Sequence of chain 1.B:
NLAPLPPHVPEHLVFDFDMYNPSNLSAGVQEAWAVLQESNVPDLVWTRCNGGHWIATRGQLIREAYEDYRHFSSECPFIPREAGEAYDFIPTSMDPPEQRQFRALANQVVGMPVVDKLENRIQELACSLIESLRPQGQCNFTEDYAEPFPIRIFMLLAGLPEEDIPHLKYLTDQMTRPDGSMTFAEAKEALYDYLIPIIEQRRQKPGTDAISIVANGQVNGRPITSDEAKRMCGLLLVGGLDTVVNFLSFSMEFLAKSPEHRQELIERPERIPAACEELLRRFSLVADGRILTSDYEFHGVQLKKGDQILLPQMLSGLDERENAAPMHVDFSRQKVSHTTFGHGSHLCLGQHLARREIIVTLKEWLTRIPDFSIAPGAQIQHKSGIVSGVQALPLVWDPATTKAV

This small molecule binds to this protein.
Small molecule (SMILES): CC1(C)[C@@H]2CC[C@@]1(C)C(=O)C2

Binding-site contacts:
Ligand atom C6 contacts residue VAL248 of chain 1.B at 3.9 Å (hydrophobic).
Ligand atom C5 contacts residue HEM1 of chain 1.I at 3.9 Å.
Ligand atom C5 contacts residue LEU245 of chain 1.B at 4.2 Å (hydrophobic).
Ligand atom C8 contacts residue VAL296 of chain 1.B at 3.6 Å (hydrophobic).
Ligand atom C8 contacts residue ASP298 of chain 1.B at 4.1 Å.
Ligand atom C6 contacts residue LEU245 of chain 1.B at 4.3 Å (hydrophobic).
Ligand atom C8 contacts residue ILE396 of chain 1.B at 3.8 Å (hydrophobic).
Ligand atom C9 contacts residue THR253 of chain 1.B at 3.9 Å.
Ligand atom C4 contacts residue HEM1 of chain 1.I at 4.0 Å.
Ligand atom C5 contacts residue OXY1 of chain 1.J at 3.2 Å.
Ligand atom C2 contacts residue LEU245 of chain 1.B at 4.2 Å (hydrophobic).
Ligand atom C9 contacts residue HEM1 of chain 1.I at 4.0 Å.
Ligand atom C3 contacts residue THR102 of chain 1.B at 3.8 Å.
Ligand atom C1 contacts residue VAL248 of chain 1.B at 4.4 Å (hydrophobic).
Ligand atom C10 contacts residue VAL397 of chain 1.B at 4.2 Å (hydrophobic).
Ligand atom C7 contacts residue OXY1 of chain 1.J at 4.3 Å.
Ligand atom C9 contacts residue OXY1 of chain 1.J at 3.4 Å.
Ligand atom C9 contacts residue VAL397 of chain 1.B at 4.3 Å (hydrophobic).
Ligand atom C3 contacts residue LEU245 of chain 1.B at 4.1 Å (hydrophobic).
Ligand atom C4 contacts residue OXY1 of chain 1.J at 4.1 Å.
Ligand atom C8 contacts residue PHE88 of chain 1.B at 4.4 Å (hydrophobic).
Ligand atom O contacts residue PHE88 of chain 1.B at 3.2 Å.
Ligand atom C2 contacts residue PHE88 of chain 1.B at 4.0 Å (hydrophobic).
Ligand atom C3 contacts residue TYR97 of chain 1.B at 3.2 Å (hydrophobic).
Ligand atom C10 contacts residue THR186 of chain 1.B at 4.0 Å.
Ligand atom O contacts residue TYR97 of chain 1.B at 2.8 Å (h-bond).
Ligand atom C6 contacts residue OXY1 of chain 1.J at 3.9 Å.
Ligand atom C5 contacts residue GLY249 of chain 1.B at 4.3 Å.
Ligand atom O contacts residue LEU245 of chain 1.B at 4.2 Å.
Ligand atom C2 contacts residue TYR97 of chain 1.B at 3.3 Å (hydrophobic).
Ligand atom C9 contacts residue VAL296 of chain 1.B at 4.0 Å (hydrophobic).
Ligand atom C8 contacts residue HEM1 of chain 1.I at 4.4 Å.
Ligand atom C10 contacts residue ILE396 of chain 1.B at 4.3 Å (hydrophobic).
Ligand atom C6 contacts residue GLY249 of chain 1.B at 3.9 Å.
Ligand atom C10 contacts residue PHE88 of chain 1.B at 4.1 Å (hydrophobic).
Ligand atom C10 contacts residue VAL248 of chain 1.B at 3.8 Å (hydrophobic).